Sequence of chain 3.A:
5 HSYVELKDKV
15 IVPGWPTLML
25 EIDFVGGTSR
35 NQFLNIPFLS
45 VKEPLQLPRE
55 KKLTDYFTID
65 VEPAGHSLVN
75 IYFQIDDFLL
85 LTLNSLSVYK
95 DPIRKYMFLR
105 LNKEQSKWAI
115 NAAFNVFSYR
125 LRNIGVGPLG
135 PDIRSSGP

Binding-site contacts:
Ligand atom N2 contacts residue VAL65 of chain 3.B at 3.6 Å (h-bond).
Ligand atom O4' contacts residue ASN119 of chain 3.B at 2.8 Å (h-bond).
Ligand atom C8 contacts residue VAL120 of chain 3.B at 3.5 Å (hydrophobic).
Ligand atom C5' contacts residue ALA117 of chain 3.B at 3.9 Å (hydrophobic).
Ligand atom N2 contacts residue VAL130 of chain 3.A at 3.7 Å.
Ligand atom O1P contacts residue VAL130 of chain 3.A at 3.8 Å.
Ligand atom O6 contacts residue PHE118 of chain 3.B at 3.6 Å.
Ligand atom C5 contacts residue VAL120 of chain 3.B at 3.7 Å (hydrophobic).
Ligand atom C2 contacts residue VAL65 of chain 3.B at 3.7 Å (hydrophobic).
Ligand atom N1 contacts residue VAL65 of chain 3.B at 3.0 Å (h-bond).
Ligand atom O5' contacts residue ASN119 of chain 3.B at 3.8 Å.
Ligand atom N2 contacts residue PHE118 of chain 3.B at 3.5 Å.
Ligand atom N2 contacts residue GLY131 of chain 3.A at 3.5 Å (h-bond).
Ligand atom C2 contacts residue GLU66 of chain 3.B at 3.8 Å.
Ligand atom C4 contacts residue PHE118 of chain 3.B at 3.5 Å (hydrophobic).
Ligand atom C3' contacts residue VAL130 of chain 3.A at 3.6 Å (hydrophobic).
Ligand atom N3 contacts residue PHE118 of chain 3.B at 3.5 Å (h-bond).
Ligand atom N1 contacts residue GLU66 of chain 3.B at 3.5 Å (salt-bridge).
Ligand atom N1 contacts residue GLY131 of chain 3.A at 3.7 Å.
Ligand atom C2 contacts residue GLY131 of chain 3.A at 3.5 Å.
Ligand atom N1 contacts residue ASP64 of chain 3.B at 3.6 Å.
Ligand atom C5 contacts residue PHE118 of chain 3.B at 3.3 Å (hydrophobic).
Ligand atom N2 contacts residue GLY129 of chain 3.A at 3.4 Å (h-bond).
Ligand atom O6 contacts residue VAL120 of chain 3.B at 3.4 Å.
Ligand atom C1' contacts residue ASN119 of chain 3.B at 2.8 Å.
Ligand atom C6 contacts residue VAL120 of chain 3.B at 3.9 Å (hydrophobic).
Ligand atom C8 contacts residue ASN119 of chain 3.B at 3.3 Å.
Ligand atom O1P contacts residue GLY129 of chain 3.A at 3.3 Å.
Ligand atom C6 contacts residue PHE118 of chain 3.B at 3.1 Å (hydrophobic).
Ligand atom O6 contacts residue VAL65 of chain 3.B at 2.8 Å (h-bond).
Ligand atom N3 contacts residue GLY131 of chain 3.A at 3.8 Å.
Ligand atom C6 contacts residue VAL65 of chain 3.B at 3.6 Å (hydrophobic).
Ligand atom C2' contacts residue VAL130 of chain 3.A at 3.7 Å (hydrophobic).
Ligand atom N1 contacts residue PHE118 of chain 3.B at 3.1 Å (h-bond).
Ligand atom N2 contacts residue GLU66 of chain 3.B at 3.4 Å (salt-bridge).
Ligand atom C2 contacts residue PHE118 of chain 3.B at 3.3 Å (hydrophobic).
Ligand atom O6 contacts residue ASP64 of chain 3.B at 3.4 Å.
Ligand atom O5' contacts residue ALA117 of chain 3.B at 2.8 Å (h-bond).
Ligand atom N9 contacts residue ASN119 of chain 3.B at 3.1 Å (h-bond).
Ligand atom N7 contacts residue VAL120 of chain 3.B at 3.3 Å (h-bond).

Sequence of chain 3.B:
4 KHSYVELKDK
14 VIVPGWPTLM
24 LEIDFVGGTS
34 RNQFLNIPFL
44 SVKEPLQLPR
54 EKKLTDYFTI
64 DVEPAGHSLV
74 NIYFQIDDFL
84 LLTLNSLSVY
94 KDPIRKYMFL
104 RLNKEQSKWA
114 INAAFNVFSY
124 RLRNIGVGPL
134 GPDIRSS

A small-molecule ligand and the protein it binds are described below.
Small molecule (SMILES): Nc1nc2c(ncn2[C@@H]2O[C@H](CO)[C@@H](OP(=O)(O)O)[C@H]2O)c(=O)[nH]1